This protein binds this small molecule.
Small molecule (SMILES): Cc1nc2cccc(O)c2[nH]1

Sequence of chain 1.B:
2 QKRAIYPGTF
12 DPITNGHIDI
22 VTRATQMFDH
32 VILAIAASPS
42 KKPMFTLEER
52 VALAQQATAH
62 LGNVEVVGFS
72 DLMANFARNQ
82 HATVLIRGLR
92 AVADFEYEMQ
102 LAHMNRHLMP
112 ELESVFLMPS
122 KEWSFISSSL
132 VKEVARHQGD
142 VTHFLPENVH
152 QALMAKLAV

Binding-site contacts:
Ligand atom N10 contacts residue LEU73 of chain 1.B at 3.6 Å.
Ligand atom C6 contacts residue LEU73 of chain 1.B at 3.5 Å (hydrophobic).
Ligand atom C9 contacts residue MET74 of chain 1.B at 4.0 Å (hydrophobic).
Ligand atom O5 contacts residue ALA75 of chain 1.B at 3.1 Å (h-bond).
Ligand atom C2 contacts residue ASN106 of chain 1.B at 4.4 Å.
Ligand atom C1 contacts residue MET74 of chain 1.B at 4.5 Å (hydrophobic).
Ligand atom C2 contacts residue LEU102 of chain 1.B at 4.2 Å (hydrophobic).
Ligand atom C6 contacts residue MET74 of chain 1.B at 3.6 Å (hydrophobic).
Ligand atom O5 contacts residue LEU73 of chain 1.B at 3.5 Å.
Ligand atom C1 contacts residue LEU73 of chain 1.B at 4.2 Å (hydrophobic).
Ligand atom N10 contacts residue MET74 of chain 1.B at 2.9 Å (h-bond).
Ligand atom C4 contacts residue LEU109 of chain 1.B at 4.3 Å (hydrophobic).
Ligand atom C1 contacts residue ASN106 of chain 1.B at 3.1 Å.
Ligand atom C1 contacts residue MET105 of chain 1.B at 3.9 Å (hydrophobic).
Ligand atom C11 contacts residue LEU73 of chain 1.B at 4.5 Å (hydrophobic).
Ligand atom C3 contacts residue LEU102 of chain 1.B at 4.2 Å (hydrophobic).
Ligand atom O5 contacts residue LEU109 of chain 1.B at 4.0 Å.
Ligand atom C11 contacts residue ASP72 of chain 1.B at 3.7 Å.
Ligand atom C9 contacts residue LEU73 of chain 1.B at 4.4 Å (hydrophobic).
Ligand atom C7 contacts residue LEU73 of chain 1.B at 4.3 Å (hydrophobic).
Ligand atom O5 contacts residue ASN106 of chain 1.B at 2.6 Å (h-bond).
Ligand atom C4 contacts residue MET74 of chain 1.B at 3.5 Å (hydrophobic).
Ligand atom C1 contacts residue LEU109 of chain 1.B at 3.9 Å (hydrophobic).
Ligand atom C2 contacts residue MET105 of chain 1.B at 3.8 Å (hydrophobic).
Ligand atom C11 contacts residue MET74 of chain 1.B at 4.2 Å (hydrophobic).
Ligand atom C4 contacts residue ASN106 of chain 1.B at 3.2 Å.
Ligand atom C4 contacts residue LEU73 of chain 1.B at 3.5 Å (hydrophobic).
Ligand atom C4 contacts residue ALA75 of chain 1.B at 4.3 Å (hydrophobic).
Ligand atom C6 contacts residue ASN106 of chain 1.B at 4.5 Å.
Ligand atom O5 contacts residue MET74 of chain 1.B at 3.1 Å.